The small molecule below binds the protein below.
Small molecule (SMILES): Nc1ncnc2c1ncn2[C@@H]1O[C@H](CO[P](=O)(O)O[P](=O)(O)NP(=O)(O)O)[C@@H](O)[C@H]1O

Binding-site contacts:
Ligand atom O3G contacts residue ASP386 of chain 2.F at 3.6 Å (salt-bridge).
Ligand atom O1A contacts residue LEU39 of chain 2.F at 3.2 Å.
Ligand atom O2B contacts residue THR95 of chain 2.F at 3.1 Å.
Ligand atom O2G contacts residue ASP60 of chain 2.F at 3.5 Å (salt-bridge).
Ligand atom O2G contacts residue ASP91 of chain 2.F at 3.5 Å (salt-bridge).
Ligand atom O3G contacts residue LYS161 of chain 2.F at 3.1 Å (salt-bridge).
Ligand atom O2' contacts residue GLY403 of chain 2.F at 3.4 Å.
Ligand atom O2A contacts residue GLY160 of chain 2.F at 3.0 Å (h-bond).
Ligand atom C2' contacts residue GLU490 of chain 2.F at 2.8 Å.
Ligand atom O3G contacts residue MG1 of chain 2.T at 2.1 Å.
Ligand atom O2' contacts residue GLY404 of chain 2.F at 3.0 Å (h-bond).
Ligand atom PA contacts residue GLY40 of chain 2.F at 3.4 Å.
Ligand atom O1B contacts residue MG1 of chain 2.T at 3.2 Å.
Ligand atom N7 contacts residue PRO41 of chain 2.F at 3.5 Å.
Ligand atom O2G contacts residue ASP386 of chain 2.F at 3.4 Å (salt-bridge).
Ligand atom O2A contacts residue MG1 of chain 2.T at 2.9 Å.
Ligand atom O1A contacts residue GLY40 of chain 2.F at 2.7 Å (h-bond).
Ligand atom N3B contacts residue THR94 of chain 2.F at 3.3 Å (h-bond).
Ligand atom O1G contacts residue LYS161 of chain 2.F at 3.6 Å.
Ligand atom C5 contacts residue PRO41 of chain 2.F at 3.3 Å (hydrophobic).
Ligand atom O2' contacts residue GLU490 of chain 2.F at 1.9 Å (salt-bridge).
Ligand atom O1G contacts residue ASN59 of chain 2.F at 3.1 Å (h-bond).
Ligand atom PG contacts residue MG1 of chain 2.T at 3.6 Å.
Ligand atom C3' contacts residue GLU490 of chain 2.F at 3.3 Å.
Ligand atom O1G contacts residue THR94 of chain 2.F at 3.2 Å (h-bond).
Ligand atom N1 contacts residue ASN474 of chain 2.F at 3.6 Å.
Ligand atom PA contacts residue GLY160 of chain 2.F at 3.3 Å.
Ligand atom PG contacts residue LYS161 of chain 2.F at 3.7 Å.
Ligand atom C2 contacts residue LEU473 of chain 2.F at 3.5 Å (hydrophobic).
Ligand atom O1A contacts residue GLY160 of chain 2.F at 2.8 Å (h-bond).
Ligand atom O3G contacts residue ASP91 of chain 2.F at 3.0 Å (salt-bridge).
Ligand atom O1G contacts residue GLY61 of chain 2.F at 3.0 Å (h-bond).
Ligand atom O2G contacts residue THR93 of chain 2.F at 2.9 Å (h-bond).
Ligand atom N6 contacts residue PHE476 of chain 2.F at 3.1 Å.
Ligand atom O1A contacts residue ASN59 of chain 2.F at 3.5 Å (h-bond).
Ligand atom O5' contacts residue GLY40 of chain 2.F at 2.9 Å (h-bond).
Ligand atom O1A contacts residue THR38 of chain 2.F at 2.6 Å (h-bond).
Ligand atom N3 contacts residue GLY404 of chain 2.F at 3.3 Å.
Ligand atom O1G contacts residue ASP60 of chain 2.F at 3.4 Å.
Ligand atom O1B contacts residue ASP91 of chain 2.F at 2.9 Å (salt-bridge).

Sequence of chain 2.F:
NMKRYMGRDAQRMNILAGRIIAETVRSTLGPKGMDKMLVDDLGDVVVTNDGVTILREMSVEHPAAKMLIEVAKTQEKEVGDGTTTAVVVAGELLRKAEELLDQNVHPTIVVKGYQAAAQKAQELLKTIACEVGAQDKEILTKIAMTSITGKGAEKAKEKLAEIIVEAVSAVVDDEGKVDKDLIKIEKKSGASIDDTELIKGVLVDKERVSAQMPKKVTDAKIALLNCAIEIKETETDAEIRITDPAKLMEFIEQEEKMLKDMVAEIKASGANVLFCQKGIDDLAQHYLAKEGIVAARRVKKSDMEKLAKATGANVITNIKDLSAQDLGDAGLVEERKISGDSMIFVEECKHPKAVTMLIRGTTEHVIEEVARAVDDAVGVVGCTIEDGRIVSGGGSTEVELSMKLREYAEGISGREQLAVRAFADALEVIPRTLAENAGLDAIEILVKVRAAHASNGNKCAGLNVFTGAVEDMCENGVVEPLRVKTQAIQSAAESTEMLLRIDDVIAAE